Sequence of chain 37.C:
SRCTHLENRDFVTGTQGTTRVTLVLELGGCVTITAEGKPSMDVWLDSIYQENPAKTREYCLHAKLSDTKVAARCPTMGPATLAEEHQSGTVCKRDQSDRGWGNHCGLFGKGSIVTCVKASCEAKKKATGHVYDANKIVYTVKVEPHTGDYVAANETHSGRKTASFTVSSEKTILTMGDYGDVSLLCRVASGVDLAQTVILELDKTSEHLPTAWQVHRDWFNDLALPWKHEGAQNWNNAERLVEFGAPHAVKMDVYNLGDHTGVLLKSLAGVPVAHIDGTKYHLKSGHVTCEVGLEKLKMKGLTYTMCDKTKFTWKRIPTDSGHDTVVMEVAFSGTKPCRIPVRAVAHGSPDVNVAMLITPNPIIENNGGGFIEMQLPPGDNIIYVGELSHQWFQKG

Sequence of chain 37.A:
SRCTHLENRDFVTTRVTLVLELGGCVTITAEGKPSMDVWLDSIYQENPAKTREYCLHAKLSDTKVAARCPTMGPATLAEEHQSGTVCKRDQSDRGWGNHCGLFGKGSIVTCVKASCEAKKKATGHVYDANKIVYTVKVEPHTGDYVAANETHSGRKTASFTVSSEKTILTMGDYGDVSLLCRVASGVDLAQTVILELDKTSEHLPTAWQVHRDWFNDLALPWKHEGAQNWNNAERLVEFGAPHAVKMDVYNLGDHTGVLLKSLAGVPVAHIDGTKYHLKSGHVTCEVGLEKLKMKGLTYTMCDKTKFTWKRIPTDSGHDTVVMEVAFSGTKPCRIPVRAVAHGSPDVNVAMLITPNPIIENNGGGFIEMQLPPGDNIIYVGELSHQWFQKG

This protein binds this small molecule.
Small molecule (SMILES): CC(=O)N[C@@H]1[C@@H](O)[C@H](O)[C@@H](CO)O[C@H]1O

Binding-site contacts:
Ligand atom C7 contacts residue ASN154 of chain 37.A at 3.5 Å.
Ligand atom C5 contacts residue ASN154 of chain 37.A at 3.6 Å.
Ligand atom C5 contacts residue HIS104 of chain 37.C at 3.4 Å.
Ligand atom C1 contacts residue HIS104 of chain 37.C at 3.5 Å.
Ligand atom O7 contacts residue ASN154 of chain 37.A at 3.2 Å (h-bond).
Ligand atom C2 contacts residue HIS104 of chain 37.C at 4.2 Å.
Ligand atom C1 contacts residue ASN154 of chain 37.A at 1.4 Å.
Ligand atom C4 contacts residue ASN154 of chain 37.A at 4.2 Å.
Ligand atom O5 contacts residue ASN154 of chain 37.A at 2.3 Å (h-bond).
Ligand atom C3 contacts residue HIS104 of chain 37.C at 3.7 Å.
Ligand atom C4 contacts residue HIS104 of chain 37.C at 4.0 Å.
Ligand atom C3 contacts residue ASN154 of chain 37.A at 3.8 Å.
Ligand atom O6 contacts residue HIS104 of chain 37.C at 3.6 Å.
Ligand atom N2 contacts residue ASN154 of chain 37.A at 3.0 Å (h-bond).
Ligand atom O4 contacts residue HIS104 of chain 37.C at 3.8 Å.
Ligand atom O5 contacts residue HIS104 of chain 37.C at 3.7 Å.
Ligand atom C6 contacts residue HIS104 of chain 37.C at 3.8 Å.
Ligand atom C2 contacts residue ASN154 of chain 37.A at 2.5 Å.